This protein binds this small molecule.
Small molecule (SMILES): CC(=O)N[C@@H]1[C@@H](O)[C@H](O)[C@@H](CO)O[C@H]1O

Sequence of chain 4.A:
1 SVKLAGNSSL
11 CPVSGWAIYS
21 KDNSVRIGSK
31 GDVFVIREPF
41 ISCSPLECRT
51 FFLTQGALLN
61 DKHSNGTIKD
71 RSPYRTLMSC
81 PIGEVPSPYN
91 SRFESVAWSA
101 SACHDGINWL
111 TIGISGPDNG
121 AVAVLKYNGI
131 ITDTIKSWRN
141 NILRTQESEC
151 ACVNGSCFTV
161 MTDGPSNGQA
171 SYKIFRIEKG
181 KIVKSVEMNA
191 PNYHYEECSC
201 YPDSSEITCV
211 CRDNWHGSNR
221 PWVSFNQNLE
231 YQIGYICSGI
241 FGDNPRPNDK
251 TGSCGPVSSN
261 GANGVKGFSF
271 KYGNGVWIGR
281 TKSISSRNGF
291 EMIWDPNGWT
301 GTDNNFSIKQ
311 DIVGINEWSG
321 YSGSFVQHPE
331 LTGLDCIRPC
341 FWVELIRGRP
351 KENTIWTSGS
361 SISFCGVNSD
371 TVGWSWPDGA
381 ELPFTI

Binding-site contacts:
Ligand atom C3 contacts residue ASN65 of chain 4.A at 3.9 Å.
Ligand atom C1 contacts residue ASN65 of chain 4.A at 1.5 Å.
Ligand atom C7 contacts residue ASN65 of chain 4.A at 3.4 Å.
Ligand atom C5 contacts residue ASN65 of chain 4.A at 3.8 Å.
Ligand atom C2 contacts residue ASN65 of chain 4.A at 2.6 Å.
Ligand atom C4 contacts residue ASN65 of chain 4.A at 4.3 Å.
Ligand atom O7 contacts residue ASN65 of chain 4.A at 3.3 Å (h-bond).
Ligand atom N2 contacts residue ASN65 of chain 4.A at 3.1 Å (h-bond).
Ligand atom O5 contacts residue ASN65 of chain 4.A at 2.4 Å (h-bond).
Ligand atom C6 contacts residue THR67 of chain 4.A at 3.8 Å.
Ligand atom C1 contacts residue THR67 of chain 4.A at 3.6 Å.
Ligand atom C5 contacts residue THR67 of chain 4.A at 3.6 Å.
Ligand atom C8 contacts residue ILE355 of chain 4.A at 4.1 Å (hydrophobic).
Ligand atom O5 contacts residue THR67 of chain 4.A at 3.1 Å.